Binding-site contacts:
Ligand atom CG2 contacts residue LEU40 of chain 50.D at 4.2 Å (hydrophobic).
Ligand atom NE2 contacts residue ARG36 of chain 50.D at 3.9 Å.
Ligand atom CA contacts residue ASP243 of chain 50.D at 4.3 Å.
Ligand atom CB contacts residue ASP243 of chain 50.D at 4.3 Å.
Ligand atom N contacts residue ASP243 of chain 50.D at 2.8 Å (salt-bridge).
Ligand atom OE1 contacts residue ARG36 of chain 50.D at 3.8 Å.
Ligand atom O contacts residue ARG29 of chain 50.D at 3.8 Å.
Ligand atom CD1 contacts residue ARG35 of chain 50.D at 4.5 Å.
Ligand atom CA contacts residue PRO43 of chain 50.D at 4.4 Å (hydrophobic).
Ligand atom CB contacts residue ARG29 of chain 50.D at 4.1 Å.
Ligand atom CD1 contacts residue LEU40 of chain 50.D at 3.8 Å (hydrophobic).
Ligand atom CB contacts residue ARG35 of chain 50.D at 4.1 Å.
Ligand atom N contacts residue ASP243 of chain 50.D at 3.2 Å (salt-bridge).
Ligand atom O contacts residue ARG35 of chain 50.D at 3.1 Å (salt-bridge).
Ligand atom N contacts residue ARG35 of chain 50.D at 4.1 Å.
Ligand atom N contacts residue PRO43 of chain 50.D at 4.4 Å.
Ligand atom O contacts residue ASP243 of chain 50.D at 4.1 Å.
Ligand atom OG contacts residue ILE25 of chain 50.D at 4.0 Å.
Ligand atom CG1 contacts residue ARG35 of chain 50.D at 4.2 Å.
Ligand atom CD1 contacts residue ARG29 of chain 50.D at 4.4 Å.
Ligand atom OG contacts residue ARG29 of chain 50.D at 4.3 Å.
Ligand atom C contacts residue ASP243 of chain 50.D at 3.8 Å.
Ligand atom C contacts residue ASP243 of chain 50.D at 3.9 Å.
Ligand atom C contacts residue ARG36 of chain 50.D at 3.2 Å.
Ligand atom CA contacts residue ARG29 of chain 50.D at 4.0 Å.
Ligand atom CD1 contacts residue LEU32 of chain 50.D at 3.8 Å (hydrophobic).
Ligand atom CD contacts residue ARG36 of chain 50.D at 4.1 Å.
Ligand atom CB contacts residue PRO43 of chain 50.D at 3.8 Å (hydrophobic).
Ligand atom CA contacts residue ASP243 of chain 50.D at 3.3 Å.
Ligand atom O contacts residue ARG36 of chain 50.D at 3.6 Å (salt-bridge).
Ligand atom CG2 contacts residue PRO43 of chain 50.D at 3.9 Å (hydrophobic).
Ligand atom C contacts residue ARG35 of chain 50.D at 3.6 Å.
Ligand atom CG contacts residue LEU40 of chain 50.D at 4.4 Å (hydrophobic).
Ligand atom CG2 contacts residue ASP243 of chain 50.D at 3.3 Å.
Ligand atom CA contacts residue ASP243 of chain 50.D at 4.4 Å.
Ligand atom CB contacts residue LEU40 of chain 50.D at 4.1 Å (hydrophobic).
Ligand atom CB contacts residue ARG35 of chain 50.D at 3.5 Å.
Ligand atom C contacts residue ARG35 of chain 50.D at 4.4 Å.
Ligand atom CA contacts residue ARG35 of chain 50.D at 3.9 Å.
Ligand atom O contacts residue ARG35 of chain 50.D at 3.4 Å (salt-bridge).

The small molecule below binds the protein below.
Small molecule (SMILES): CC[C@H](C)[C@H](NC(=O)[C@H](CC(C)C)NC(=O)[C@H](CO)NC(=O)CNC(=O)[C@@H](NC(=O)[C@@H](N)[C@@H](C)O)C(C)C)C(=O)N[C@H](C=O)CCC(N)=O

Sequence of chain 50.D:
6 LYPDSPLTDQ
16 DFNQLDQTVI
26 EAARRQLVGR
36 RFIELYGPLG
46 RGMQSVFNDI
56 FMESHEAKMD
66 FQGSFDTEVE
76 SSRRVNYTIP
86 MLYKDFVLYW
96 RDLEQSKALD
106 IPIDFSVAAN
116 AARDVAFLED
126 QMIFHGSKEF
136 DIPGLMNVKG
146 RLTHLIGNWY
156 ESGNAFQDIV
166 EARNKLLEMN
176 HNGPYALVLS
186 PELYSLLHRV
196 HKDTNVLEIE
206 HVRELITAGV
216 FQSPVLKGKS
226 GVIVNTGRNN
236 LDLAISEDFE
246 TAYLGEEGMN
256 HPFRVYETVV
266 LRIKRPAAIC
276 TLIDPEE